This protein binds this small molecule.
Small molecule (SMILES): CCN(CC)CCOc1cccc2oc3c4c(=O)c5c(O)c(C)c6c(c5c-3nc12)C(=O)[C@@](C)(O/C=C/C(OC)[C@@H](C)[C@@H](OC(C)=O)[C@H](C)[C@H](O)[C@H](C)[C@@H](O)[C@@H](C)C=CC=C(C)C(=O)N4)O6

Binding-site contacts:
Ligand atom C3 contacts residue ASN568 of chain 1.I at 3.8 Å.
Ligand atom C23 contacts residue PHE514 of chain 1.I at 3.6 Å (hydrophobic).
Ligand atom O2 contacts residue SER531 of chain 1.I at 2.2 Å (h-bond).
Ligand atom C09 contacts residue ASP513 of chain 1.L at 3.1 Å.
Ligand atom C34 contacts residue GLN513 of chain 1.I at 3.3 Å.
Ligand atom O9 contacts residue GLN513 of chain 1.I at 3.2 Å (h-bond).
Ligand atom O3 contacts residue GLN510 of chain 1.I at 2.6 Å (h-bond).
Ligand atom C2 contacts residue ILE572 of chain 1.I at 3.3 Å (hydrophobic).
Ligand atom C34 contacts residue GLN510 of chain 1.I at 3.7 Å.
Ligand atom O5 contacts residue GLN510 of chain 1.I at 3.6 Å.
Ligand atom C16 contacts residue ARG529 of chain 1.I at 3.3 Å.
Ligand atom O8 contacts residue GLN513 of chain 1.I at 3.4 Å.
Ligand atom O10 contacts residue PHE514 of chain 1.I at 3.2 Å (h-bond).
Ligand atom C22 contacts residue PHE514 of chain 1.I at 3.7 Å (hydrophobic).
Ligand atom C1 contacts residue ILE572 of chain 1.I at 3.3 Å (hydrophobic).
Ligand atom O1 contacts residue ILE572 of chain 1.I at 3.1 Å.
Ligand atom C35 contacts residue PHE514 of chain 1.I at 3.4 Å (hydrophobic).
Ligand atom N1 contacts residue ILE572 of chain 1.I at 3.1 Å.
Ligand atom C12 contacts residue GLN510 of chain 1.I at 3.6 Å.
Ligand atom C36 contacts residue PHE514 of chain 1.I at 3.6 Å (hydrophobic).
Ligand atom C31 contacts residue ASP516 of chain 1.I at 3.4 Å.
Ligand atom C8 contacts residue SER531 of chain 1.I at 3.6 Å.
Ligand atom C20 contacts residue ASP516 of chain 1.I at 3.4 Å.
Ligand atom O6 contacts residue SER512 of chain 1.I at 3.5 Å (h-bond).
Ligand atom C14 contacts residue LEU533 of chain 1.I at 3.3 Å (hydrophobic).
Ligand atom C32 contacts residue PHE514 of chain 1.I at 3.0 Å (hydrophobic).
Ligand atom O6 contacts residue GLN510 of chain 1.I at 3.7 Å.
Ligand atom O11 contacts residue GLN513 of chain 1.I at 3.6 Å.
Ligand atom O01 contacts residue ASN568 of chain 1.I at 3.6 Å.
Ligand atom C contacts residue ARG540 of chain 1.I at 3.1 Å.
Ligand atom C17 contacts residue ARG529 of chain 1.I at 3.0 Å.
Ligand atom O10 contacts residue HIS526 of chain 1.I at 3.0 Å.
Ligand atom C13 contacts residue GLN510 of chain 1.I at 3.6 Å.
Ligand atom O8 contacts residue PHE514 of chain 1.I at 2.8 Å (h-bond).
Ligand atom C30 contacts residue ARG687 of chain 1.I at 3.7 Å.
Ligand atom C30 contacts residue ARG529 of chain 1.I at 3.2 Å.
Ligand atom O9 contacts residue PHE514 of chain 1.I at 3.5 Å (h-bond).
Ligand atom C28 contacts residue GLN510 of chain 1.I at 3.5 Å.
Ligand atom O1 contacts residue SER531 of chain 1.I at 3.0 Å (h-bond).
Ligand atom C37 contacts residue SER512 of chain 1.I at 3.5 Å.

Sequence of chain 1.L:
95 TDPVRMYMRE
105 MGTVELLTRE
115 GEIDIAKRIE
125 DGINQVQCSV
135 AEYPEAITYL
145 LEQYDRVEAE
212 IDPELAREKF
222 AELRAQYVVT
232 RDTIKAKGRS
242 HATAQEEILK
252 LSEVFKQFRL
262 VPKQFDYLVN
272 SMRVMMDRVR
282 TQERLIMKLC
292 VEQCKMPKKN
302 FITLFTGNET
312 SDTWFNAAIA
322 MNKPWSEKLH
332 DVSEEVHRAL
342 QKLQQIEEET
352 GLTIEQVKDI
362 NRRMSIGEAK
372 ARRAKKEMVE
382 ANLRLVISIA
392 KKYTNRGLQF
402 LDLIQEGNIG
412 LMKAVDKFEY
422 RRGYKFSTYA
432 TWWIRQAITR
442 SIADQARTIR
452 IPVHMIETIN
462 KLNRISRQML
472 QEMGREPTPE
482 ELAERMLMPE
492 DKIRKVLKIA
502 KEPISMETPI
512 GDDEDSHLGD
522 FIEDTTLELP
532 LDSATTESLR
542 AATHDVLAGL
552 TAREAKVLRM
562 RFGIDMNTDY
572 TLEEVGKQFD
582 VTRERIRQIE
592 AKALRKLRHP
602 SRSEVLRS

Sequence of chain 1.I:
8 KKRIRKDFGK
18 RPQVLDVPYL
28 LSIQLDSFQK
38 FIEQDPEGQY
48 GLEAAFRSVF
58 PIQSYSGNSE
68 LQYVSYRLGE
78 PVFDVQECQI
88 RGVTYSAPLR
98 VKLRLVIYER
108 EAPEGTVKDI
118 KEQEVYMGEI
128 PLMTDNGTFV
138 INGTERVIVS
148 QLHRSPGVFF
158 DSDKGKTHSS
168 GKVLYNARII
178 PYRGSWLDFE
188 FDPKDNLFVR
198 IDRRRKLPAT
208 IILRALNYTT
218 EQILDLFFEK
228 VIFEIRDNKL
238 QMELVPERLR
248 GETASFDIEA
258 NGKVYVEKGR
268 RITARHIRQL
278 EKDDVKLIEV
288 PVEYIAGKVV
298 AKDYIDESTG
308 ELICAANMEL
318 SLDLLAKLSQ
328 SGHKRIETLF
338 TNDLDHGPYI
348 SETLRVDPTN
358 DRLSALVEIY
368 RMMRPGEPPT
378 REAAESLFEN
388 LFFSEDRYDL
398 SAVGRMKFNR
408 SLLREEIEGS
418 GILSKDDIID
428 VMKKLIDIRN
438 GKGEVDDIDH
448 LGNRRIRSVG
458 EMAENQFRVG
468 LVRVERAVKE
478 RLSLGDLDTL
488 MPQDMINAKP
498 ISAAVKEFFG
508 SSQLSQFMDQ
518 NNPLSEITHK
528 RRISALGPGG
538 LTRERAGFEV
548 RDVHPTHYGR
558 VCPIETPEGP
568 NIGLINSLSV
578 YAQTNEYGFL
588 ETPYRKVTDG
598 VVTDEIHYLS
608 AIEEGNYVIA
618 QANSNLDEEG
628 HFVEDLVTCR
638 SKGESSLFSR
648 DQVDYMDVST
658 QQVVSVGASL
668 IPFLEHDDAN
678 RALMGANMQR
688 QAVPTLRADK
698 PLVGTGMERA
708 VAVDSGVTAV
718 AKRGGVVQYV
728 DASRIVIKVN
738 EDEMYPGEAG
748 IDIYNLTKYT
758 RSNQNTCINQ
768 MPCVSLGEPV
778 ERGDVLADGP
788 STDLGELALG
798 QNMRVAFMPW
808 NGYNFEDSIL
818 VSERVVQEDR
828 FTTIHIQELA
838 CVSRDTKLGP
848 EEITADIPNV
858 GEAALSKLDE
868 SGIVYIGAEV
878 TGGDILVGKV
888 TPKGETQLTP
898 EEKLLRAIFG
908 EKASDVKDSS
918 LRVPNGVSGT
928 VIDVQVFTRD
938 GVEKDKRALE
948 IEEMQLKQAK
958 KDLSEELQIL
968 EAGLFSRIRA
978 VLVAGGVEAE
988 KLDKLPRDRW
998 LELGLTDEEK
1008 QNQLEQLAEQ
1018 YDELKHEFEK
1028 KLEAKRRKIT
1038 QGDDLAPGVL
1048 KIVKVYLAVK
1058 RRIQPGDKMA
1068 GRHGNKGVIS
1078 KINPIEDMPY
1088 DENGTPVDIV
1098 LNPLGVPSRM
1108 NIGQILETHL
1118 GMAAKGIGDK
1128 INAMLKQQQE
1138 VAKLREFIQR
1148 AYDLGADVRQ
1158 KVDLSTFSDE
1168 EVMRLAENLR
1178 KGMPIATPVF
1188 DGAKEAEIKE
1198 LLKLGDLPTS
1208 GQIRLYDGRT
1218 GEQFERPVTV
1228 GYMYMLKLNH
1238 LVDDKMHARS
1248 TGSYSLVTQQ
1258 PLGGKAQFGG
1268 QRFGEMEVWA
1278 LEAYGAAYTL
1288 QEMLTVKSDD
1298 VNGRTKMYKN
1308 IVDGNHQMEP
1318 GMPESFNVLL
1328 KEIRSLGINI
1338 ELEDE